Sequence of chain 40.A:
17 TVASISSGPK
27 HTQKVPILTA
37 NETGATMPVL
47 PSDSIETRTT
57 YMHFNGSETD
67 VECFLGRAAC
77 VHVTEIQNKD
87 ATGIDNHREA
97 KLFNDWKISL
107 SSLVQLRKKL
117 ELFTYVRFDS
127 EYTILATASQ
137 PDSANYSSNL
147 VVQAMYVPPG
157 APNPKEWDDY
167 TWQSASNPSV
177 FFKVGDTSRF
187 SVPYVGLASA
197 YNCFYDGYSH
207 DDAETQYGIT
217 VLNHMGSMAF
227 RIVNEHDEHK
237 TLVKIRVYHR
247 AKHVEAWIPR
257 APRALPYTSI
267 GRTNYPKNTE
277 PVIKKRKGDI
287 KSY

Binding-site contacts:
Ligand atom C4A contacts residue PRO174 of chain 40.A at 3.1 Å (hydrophobic).
Ligand atom O1 contacts residue MET221 of chain 40.A at 3.9 Å.
Ligand atom C2B contacts residue VAL188 of chain 40.A at 3.5 Å (hydrophobic).
Ligand atom C5 contacts residue LEU106 of chain 40.A at 3.8 Å (hydrophobic).
Ligand atom C1C contacts residue TYR128 of chain 40.A at 3.7 Å (hydrophobic).
Ligand atom N3A contacts residue TYR152 of chain 40.A at 3.5 Å.
Ligand atom O1A contacts residue PHE186 of chain 40.A at 3.0 Å.
Ligand atom C2A contacts residue TYR152 of chain 40.A at 3.6 Å (hydrophobic).
Ligand atom C2C contacts residue MET221 of chain 40.A at 4.0 Å (hydrophobic).
Ligand atom C5B contacts residue TYR128 of chain 40.A at 4.0 Å (hydrophobic).
Ligand atom C5B contacts residue PHE186 of chain 40.A at 3.9 Å (hydrophobic).
Ligand atom N3A contacts residue PRO174 of chain 40.A at 3.7 Å.
Ligand atom C2C contacts residue TYR197 of chain 40.A at 3.7 Å (hydrophobic).
Ligand atom C2A contacts residue PHE186 of chain 40.A at 3.3 Å (hydrophobic).
Ligand atom C5C contacts residue VAL191 of chain 40.A at 3.8 Å (hydrophobic).
Ligand atom O1 contacts residue LEU106 of chain 40.A at 3.8 Å.
Ligand atom C5B contacts residue MET224 of chain 40.A at 3.8 Å (hydrophobic).
Ligand atom C1B contacts residue VAL188 of chain 40.A at 3.8 Å (hydrophobic).
Ligand atom C5A contacts residue ALA150 of chain 40.A at 3.6 Å (hydrophobic).
Ligand atom C4 contacts residue LEU106 of chain 40.A at 3.9 Å (hydrophobic).
Ligand atom C1B contacts residue ILE104 of chain 40.A at 4.0 Å (hydrophobic).
Ligand atom C4 contacts residue TYR197 of chain 40.A at 3.8 Å (hydrophobic).
Ligand atom C4C contacts residue VAL191 of chain 40.A at 3.0 Å (hydrophobic).
Ligand atom C1C contacts residue LEU106 of chain 40.A at 3.8 Å (hydrophobic).
Ligand atom C3C contacts residue TYR128 of chain 40.A at 3.4 Å (hydrophobic).
Ligand atom O1B contacts residue TYR128 of chain 40.A at 3.4 Å (h-bond).
Ligand atom N3A contacts residue ALA24 of chain 40.C at 3.8 Å.
Ligand atom C3B contacts residue TYR152 of chain 40.A at 3.7 Å (hydrophobic).
Ligand atom C6B contacts residue ILE104 of chain 40.A at 3.6 Å (hydrophobic).
Ligand atom C6B contacts residue TYR128 of chain 40.A at 3.3 Å (hydrophobic).
Ligand atom C4C contacts residue VAL188 of chain 40.A at 3.7 Å (hydrophobic).
Ligand atom O1B contacts residue ILE104 of chain 40.A at 3.9 Å.
Ligand atom C4B contacts residue TYR152 of chain 40.A at 3.8 Å (hydrophobic).
Ligand atom C5A contacts residue VAL176 of chain 40.A at 3.6 Å (hydrophobic).
Ligand atom C5A contacts residue PHE186 of chain 40.A at 3.5 Å (hydrophobic).
Ligand atom N3A contacts residue PHE186 of chain 40.A at 4.0 Å.
Ligand atom C3B contacts residue VAL188 of chain 40.A at 3.8 Å (hydrophobic).
Ligand atom C4B contacts residue PHE186 of chain 40.A at 3.6 Å (hydrophobic).
Ligand atom C1B contacts residue TYR128 of chain 40.A at 3.6 Å (hydrophobic).
Ligand atom N2 contacts residue LEU106 of chain 40.A at 3.8 Å.

Sequence of chain 40.C:
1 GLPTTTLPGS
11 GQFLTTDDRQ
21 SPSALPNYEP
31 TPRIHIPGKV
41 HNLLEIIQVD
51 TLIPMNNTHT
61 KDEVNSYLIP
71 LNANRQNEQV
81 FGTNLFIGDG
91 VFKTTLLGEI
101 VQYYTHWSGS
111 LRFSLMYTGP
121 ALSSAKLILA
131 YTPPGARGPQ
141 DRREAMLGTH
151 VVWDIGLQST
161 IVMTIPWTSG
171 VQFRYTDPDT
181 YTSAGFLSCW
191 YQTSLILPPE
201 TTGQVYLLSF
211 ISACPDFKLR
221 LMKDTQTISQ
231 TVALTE

A small-molecule ligand and the protein it binds are described below.
Small molecule (SMILES): Cc1cc(CCCCCOc2ccc(C3=NCCO3)cc2)on1